Sequence of chain 1.A:
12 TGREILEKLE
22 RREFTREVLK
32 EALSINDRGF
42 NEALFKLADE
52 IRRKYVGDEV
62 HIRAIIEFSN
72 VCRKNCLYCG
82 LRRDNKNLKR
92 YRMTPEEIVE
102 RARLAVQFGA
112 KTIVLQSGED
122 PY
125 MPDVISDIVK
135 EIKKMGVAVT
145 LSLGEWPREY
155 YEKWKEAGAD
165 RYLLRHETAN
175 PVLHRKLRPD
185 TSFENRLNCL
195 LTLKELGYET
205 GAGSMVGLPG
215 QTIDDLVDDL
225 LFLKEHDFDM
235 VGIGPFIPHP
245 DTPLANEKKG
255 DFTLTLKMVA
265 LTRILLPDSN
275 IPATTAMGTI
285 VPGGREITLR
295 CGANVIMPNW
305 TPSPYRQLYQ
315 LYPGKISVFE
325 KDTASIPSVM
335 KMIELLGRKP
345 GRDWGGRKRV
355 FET

Binding-site contacts:
Ligand atom OXT contacts residue ARG169 of chain 1.A at 4.5 Å.
Ligand atom N3 contacts residue ARG169 of chain 1.A at 3.7 Å.
Ligand atom O42 contacts residue TYR316 of chain 1.A at 3.6 Å.
Ligand atom C2B contacts residue ILE66 of chain 1.A at 3.7 Å (hydrophobic).
Ligand atom C4 contacts residue ARG169 of chain 1.A at 4.3 Å.
Ligand atom O42 contacts residue THR278 of chain 1.A at 3.5 Å.
Ligand atom O contacts residue PRO276 of chain 1.A at 4.1 Å.
Ligand atom C2A contacts residue THR278 of chain 1.A at 4.2 Å.
Ligand atom C5 contacts residue LEU315 of chain 1.A at 4.3 Å (hydrophobic).
Ligand atom C2B contacts residue GLN117 of chain 1.A at 4.1 Å.
Ligand atom O41 contacts residue ALA280 of chain 1.A at 3.8 Å.
Ligand atom OXT contacts residue LEU167 of chain 1.A at 3.8 Å.
Ligand atom SE1 contacts residue SAM1 of chain 1.I at 3.7 Å.
Ligand atom O41 contacts residue THR279 of chain 1.A at 3.6 Å.
Ligand atom C4A contacts residue TYR316 of chain 1.A at 3.6 Å (hydrophobic).
Ligand atom C4A contacts residue THR279 of chain 1.A at 4.0 Å.
Ligand atom C5 contacts residue ARG169 of chain 1.A at 3.9 Å.
Ligand atom C2A contacts residue MET301 of chain 1.A at 4.1 Å (hydrophobic).
Ligand atom SE1 contacts residue ARG169 of chain 1.A at 3.9 Å.
Ligand atom C2A contacts residue ARG169 of chain 1.A at 3.5 Å.
Ligand atom C2 contacts residue ARG169 of chain 1.A at 4.0 Å.
Ligand atom N3 contacts residue THR278 of chain 1.A at 4.0 Å.
Ligand atom O42 contacts residue ARG169 of chain 1.A at 4.3 Å.
Ligand atom C4A contacts residue ALA280 of chain 1.A at 3.8 Å (hydrophobic).
Ligand atom O contacts residue GLY236 of chain 1.A at 3.8 Å.
Ligand atom SE1 contacts residue GLN117 of chain 1.A at 3.7 Å.
Ligand atom OXT contacts residue MET301 of chain 1.A at 3.7 Å.
Ligand atom C5 contacts residue SAM1 of chain 1.I at 3.8 Å.
Ligand atom C2B contacts residue MET301 of chain 1.A at 3.7 Å (hydrophobic).
Ligand atom O41 contacts residue TYR316 of chain 1.A at 2.7 Å (h-bond).
Ligand atom O contacts residue ARG169 of chain 1.A at 2.7 Å (salt-bridge).
Ligand atom O42 contacts residue THR279 of chain 1.A at 3.4 Å (h-bond).
Ligand atom O42 contacts residue ALA280 of chain 1.A at 2.9 Å (h-bond).
Ligand atom C4A contacts residue THR278 of chain 1.A at 4.4 Å.
Ligand atom O contacts residue THR278 of chain 1.A at 3.3 Å.

The protein below binds the small molecule below.
Small molecule (SMILES): C[C@@]1(C(=O)O)N[C@H](C(=O)O)C[Se]1